This small molecule binds to this protein.
Small molecule (SMILES): CC(=O)N[C@@H]1[C@@H](O)[C@H](O)[C@@H](CO)O[C@H]1O

Sequence of chain 1.B:
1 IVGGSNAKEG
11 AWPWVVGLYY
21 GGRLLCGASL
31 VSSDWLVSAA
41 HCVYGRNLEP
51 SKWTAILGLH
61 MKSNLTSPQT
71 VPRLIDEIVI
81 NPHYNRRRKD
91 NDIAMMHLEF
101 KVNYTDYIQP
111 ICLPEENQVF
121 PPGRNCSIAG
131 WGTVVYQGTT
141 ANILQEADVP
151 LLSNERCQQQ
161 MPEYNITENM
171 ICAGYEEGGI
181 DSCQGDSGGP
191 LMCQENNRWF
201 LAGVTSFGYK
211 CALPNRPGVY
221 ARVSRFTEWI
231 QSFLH

Binding-site contacts:
Ligand atom C2 contacts residue ASN165 of chain 1.B at 2.5 Å.
Ligand atom O7 contacts residue ASN165 of chain 1.B at 3.2 Å (h-bond).
Ligand atom C5 contacts residue ASN165 of chain 1.B at 3.7 Å.
Ligand atom O5 contacts residue ASN165 of chain 1.B at 2.4 Å (h-bond).
Ligand atom C7 contacts residue GLN158 of chain 1.B at 4.2 Å.
Ligand atom C8 contacts residue GLN158 of chain 1.B at 3.4 Å.
Ligand atom C1 contacts residue ASN165 of chain 1.B at 1.4 Å.
Ligand atom N2 contacts residue ASN165 of chain 1.B at 2.9 Å (h-bond).
Ligand atom C4 contacts residue ASN165 of chain 1.B at 4.2 Å.
Ligand atom C8 contacts residue ASN165 of chain 1.B at 4.4 Å.
Ligand atom C3 contacts residue ASN165 of chain 1.B at 3.8 Å.
Ligand atom C7 contacts residue ASN165 of chain 1.B at 3.2 Å.